This small molecule binds to this protein.
Small molecule (SMILES): CC(=O)N[C@@H]1[C@@H](O)[C@H](O)[C@@H](CO)O[C@H]1O

Sequence of chain 1.C:
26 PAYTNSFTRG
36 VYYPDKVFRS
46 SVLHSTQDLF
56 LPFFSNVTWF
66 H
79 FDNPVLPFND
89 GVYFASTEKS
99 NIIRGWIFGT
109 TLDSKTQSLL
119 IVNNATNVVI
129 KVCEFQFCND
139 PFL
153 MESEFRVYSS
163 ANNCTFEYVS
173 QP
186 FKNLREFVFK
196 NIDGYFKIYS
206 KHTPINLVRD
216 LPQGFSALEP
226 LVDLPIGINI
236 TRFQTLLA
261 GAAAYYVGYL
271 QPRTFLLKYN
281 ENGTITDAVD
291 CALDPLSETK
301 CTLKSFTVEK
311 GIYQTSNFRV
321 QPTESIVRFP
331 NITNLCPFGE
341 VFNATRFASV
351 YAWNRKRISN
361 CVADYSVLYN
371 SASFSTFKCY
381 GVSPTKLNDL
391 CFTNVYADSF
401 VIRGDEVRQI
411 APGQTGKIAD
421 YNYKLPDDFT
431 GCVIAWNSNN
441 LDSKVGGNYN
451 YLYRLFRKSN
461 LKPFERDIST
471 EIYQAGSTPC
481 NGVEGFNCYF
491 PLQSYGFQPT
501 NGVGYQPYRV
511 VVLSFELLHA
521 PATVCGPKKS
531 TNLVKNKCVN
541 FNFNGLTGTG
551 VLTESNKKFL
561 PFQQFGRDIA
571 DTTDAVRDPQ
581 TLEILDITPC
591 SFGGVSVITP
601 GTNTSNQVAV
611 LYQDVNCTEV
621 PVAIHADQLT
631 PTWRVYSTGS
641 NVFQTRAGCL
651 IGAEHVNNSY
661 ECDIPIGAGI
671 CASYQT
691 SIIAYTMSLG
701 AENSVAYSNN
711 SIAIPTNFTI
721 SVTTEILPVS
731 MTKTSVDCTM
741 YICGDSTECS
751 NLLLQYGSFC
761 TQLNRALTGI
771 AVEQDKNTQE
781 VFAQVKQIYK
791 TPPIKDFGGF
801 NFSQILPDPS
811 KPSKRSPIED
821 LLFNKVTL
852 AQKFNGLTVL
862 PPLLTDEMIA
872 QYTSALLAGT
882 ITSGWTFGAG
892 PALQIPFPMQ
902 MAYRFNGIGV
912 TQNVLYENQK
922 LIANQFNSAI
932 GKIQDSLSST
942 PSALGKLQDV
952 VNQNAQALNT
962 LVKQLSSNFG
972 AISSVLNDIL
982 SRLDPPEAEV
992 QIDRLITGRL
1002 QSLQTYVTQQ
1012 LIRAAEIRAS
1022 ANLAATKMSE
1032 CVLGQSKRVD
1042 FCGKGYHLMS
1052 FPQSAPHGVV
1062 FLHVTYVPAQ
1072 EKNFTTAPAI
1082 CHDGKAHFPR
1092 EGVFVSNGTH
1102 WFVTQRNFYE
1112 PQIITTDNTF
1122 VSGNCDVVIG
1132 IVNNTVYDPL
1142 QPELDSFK

Binding-site contacts:
Ligand atom O5 contacts residue ASN165 of chain 1.C at 2.4 Å (h-bond).
Ligand atom C8 contacts residue ASN165 of chain 1.C at 4.4 Å.
Ligand atom C7 contacts residue ASN165 of chain 1.C at 3.3 Å.
Ligand atom C5 contacts residue ASN165 of chain 1.C at 3.7 Å.
Ligand atom C2 contacts residue ASN165 of chain 1.C at 2.5 Å.
Ligand atom C3 contacts residue ASN165 of chain 1.C at 3.8 Å.
Ligand atom C1 contacts residue ASN165 of chain 1.C at 1.4 Å.
Ligand atom C4 contacts residue ASN165 of chain 1.C at 4.3 Å.
Ligand atom N2 contacts residue ASN165 of chain 1.C at 2.9 Å (h-bond).
Ligand atom O7 contacts residue ASN165 of chain 1.C at 3.3 Å (h-bond).